Sequence of chain 1.A:
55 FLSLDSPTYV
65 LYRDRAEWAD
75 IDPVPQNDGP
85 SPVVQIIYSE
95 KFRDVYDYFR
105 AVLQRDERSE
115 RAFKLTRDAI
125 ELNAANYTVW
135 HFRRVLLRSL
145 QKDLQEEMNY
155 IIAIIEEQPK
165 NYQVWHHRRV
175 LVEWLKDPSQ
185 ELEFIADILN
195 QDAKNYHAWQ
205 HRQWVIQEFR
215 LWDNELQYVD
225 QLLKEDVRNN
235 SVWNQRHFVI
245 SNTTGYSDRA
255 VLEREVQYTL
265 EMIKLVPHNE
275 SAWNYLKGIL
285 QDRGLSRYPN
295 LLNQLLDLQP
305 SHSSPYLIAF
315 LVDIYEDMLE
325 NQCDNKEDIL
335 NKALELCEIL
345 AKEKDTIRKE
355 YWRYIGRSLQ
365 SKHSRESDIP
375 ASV

Binding-site contacts:
Ligand atom C5 contacts residue TYR251 of chain 1.B at 3.7 Å (hydrophobic).
Ligand atom O2B contacts residue TYR300 of chain 1.B at 3.9 Å.
Ligand atom O2A contacts residue LYS164 of chain 1.A at 2.7 Å (salt-bridge).
Ligand atom C9 contacts residue ED11 of chain 1.E at 4.0 Å.
Ligand atom C14 contacts residue ARG202 of chain 1.B at 3.8 Å.
Ligand atom C7 contacts residue GLY250 of chain 1.B at 3.9 Å.
Ligand atom PA contacts residue ED11 of chain 1.E at 3.7 Å.
Ligand atom C2 contacts residue HIS248 of chain 1.B at 3.4 Å.
Ligand atom C12 contacts residue CYS254 of chain 1.B at 3.4 Å (hydrophobic).
Ligand atom O1 contacts residue ED11 of chain 1.E at 3.3 Å.
Ligand atom O1A contacts residue LYS294 of chain 1.B at 3.5 Å (salt-bridge).
Ligand atom C1 contacts residue ARG291 of chain 1.B at 4.0 Å.
Ligand atom C6 contacts residue ED11 of chain 1.E at 3.7 Å.
Ligand atom C14 contacts residue ED11 of chain 1.E at 3.5 Å.
Ligand atom C15 contacts residue TYR205 of chain 1.B at 3.8 Å (hydrophobic).
Ligand atom C8 contacts residue GLY250 of chain 1.B at 3.5 Å.
Ligand atom O3A contacts residue TYR300 of chain 1.B at 3.8 Å.
Ligand atom C3 contacts residue TYR166 of chain 1.A at 3.9 Å (hydrophobic).
Ligand atom C15 contacts residue CYS254 of chain 1.B at 3.8 Å (hydrophobic).
Ligand atom C11 contacts residue ARG202 of chain 1.B at 3.9 Å.
Ligand atom C4 contacts residue TYR166 of chain 1.A at 3.5 Å (hydrophobic).
Ligand atom C13 contacts residue CYS254 of chain 1.B at 3.9 Å (hydrophobic).
Ligand atom C9 contacts residue TRP303 of chain 1.B at 4.0 Å (hydrophobic).
Ligand atom PB contacts residue TYR300 of chain 1.B at 3.5 Å.
Ligand atom PB contacts residue HIS248 of chain 1.B at 4.0 Å.
Ligand atom C5 contacts residue TYR166 of chain 1.A at 3.3 Å (hydrophobic).
Ligand atom C10 contacts residue GLY250 of chain 1.B at 3.8 Å.
Ligand atom O2B contacts residue ARG291 of chain 1.B at 2.6 Å (salt-bridge).
Ligand atom O2A contacts residue ED11 of chain 1.E at 3.3 Å.
Ligand atom C1 contacts residue HIS248 of chain 1.B at 3.7 Å.
Ligand atom C10 contacts residue TRP303 of chain 1.B at 3.8 Å (hydrophobic).
Ligand atom PA contacts residue ARG291 of chain 1.B at 3.7 Å.
Ligand atom O2B contacts residue HIS248 of chain 1.B at 2.8 Å (h-bond).
Ligand atom O3B contacts residue TYR300 of chain 1.B at 2.4 Å (h-bond).
Ligand atom C3 contacts residue ED11 of chain 1.E at 4.0 Å.
Ligand atom C6 contacts residue HIS248 of chain 1.B at 3.9 Å.
Ligand atom O1A contacts residue ARG291 of chain 1.B at 2.1 Å (salt-bridge).
Ligand atom PB contacts residue LYS294 of chain 1.B at 3.8 Å.
Ligand atom C9 contacts residue GLY250 of chain 1.B at 3.7 Å.
Ligand atom O1B contacts residue LYS294 of chain 1.B at 2.4 Å (salt-bridge).

Sequence of chain 1.B:
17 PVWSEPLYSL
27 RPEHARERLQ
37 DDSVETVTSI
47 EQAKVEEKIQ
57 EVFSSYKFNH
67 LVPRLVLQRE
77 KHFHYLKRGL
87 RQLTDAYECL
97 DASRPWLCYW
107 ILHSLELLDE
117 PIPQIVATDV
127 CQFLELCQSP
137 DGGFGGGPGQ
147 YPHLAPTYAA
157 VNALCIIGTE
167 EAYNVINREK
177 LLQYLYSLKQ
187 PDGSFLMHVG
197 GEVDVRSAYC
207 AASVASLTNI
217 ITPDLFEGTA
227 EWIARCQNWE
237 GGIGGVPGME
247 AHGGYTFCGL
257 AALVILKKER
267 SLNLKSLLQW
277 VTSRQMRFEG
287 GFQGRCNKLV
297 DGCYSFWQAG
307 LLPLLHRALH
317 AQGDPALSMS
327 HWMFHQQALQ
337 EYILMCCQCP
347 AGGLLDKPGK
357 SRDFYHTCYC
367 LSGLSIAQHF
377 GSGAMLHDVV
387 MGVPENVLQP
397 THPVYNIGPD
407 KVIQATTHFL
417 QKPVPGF

The small molecule below binds the protein below.
Small molecule (SMILES): CC(C)=CCC/C(C)=C/CC/C(C)=C/CO[P](=O)(O)OP(=O)(O)O